Sequence of chain 1.C:
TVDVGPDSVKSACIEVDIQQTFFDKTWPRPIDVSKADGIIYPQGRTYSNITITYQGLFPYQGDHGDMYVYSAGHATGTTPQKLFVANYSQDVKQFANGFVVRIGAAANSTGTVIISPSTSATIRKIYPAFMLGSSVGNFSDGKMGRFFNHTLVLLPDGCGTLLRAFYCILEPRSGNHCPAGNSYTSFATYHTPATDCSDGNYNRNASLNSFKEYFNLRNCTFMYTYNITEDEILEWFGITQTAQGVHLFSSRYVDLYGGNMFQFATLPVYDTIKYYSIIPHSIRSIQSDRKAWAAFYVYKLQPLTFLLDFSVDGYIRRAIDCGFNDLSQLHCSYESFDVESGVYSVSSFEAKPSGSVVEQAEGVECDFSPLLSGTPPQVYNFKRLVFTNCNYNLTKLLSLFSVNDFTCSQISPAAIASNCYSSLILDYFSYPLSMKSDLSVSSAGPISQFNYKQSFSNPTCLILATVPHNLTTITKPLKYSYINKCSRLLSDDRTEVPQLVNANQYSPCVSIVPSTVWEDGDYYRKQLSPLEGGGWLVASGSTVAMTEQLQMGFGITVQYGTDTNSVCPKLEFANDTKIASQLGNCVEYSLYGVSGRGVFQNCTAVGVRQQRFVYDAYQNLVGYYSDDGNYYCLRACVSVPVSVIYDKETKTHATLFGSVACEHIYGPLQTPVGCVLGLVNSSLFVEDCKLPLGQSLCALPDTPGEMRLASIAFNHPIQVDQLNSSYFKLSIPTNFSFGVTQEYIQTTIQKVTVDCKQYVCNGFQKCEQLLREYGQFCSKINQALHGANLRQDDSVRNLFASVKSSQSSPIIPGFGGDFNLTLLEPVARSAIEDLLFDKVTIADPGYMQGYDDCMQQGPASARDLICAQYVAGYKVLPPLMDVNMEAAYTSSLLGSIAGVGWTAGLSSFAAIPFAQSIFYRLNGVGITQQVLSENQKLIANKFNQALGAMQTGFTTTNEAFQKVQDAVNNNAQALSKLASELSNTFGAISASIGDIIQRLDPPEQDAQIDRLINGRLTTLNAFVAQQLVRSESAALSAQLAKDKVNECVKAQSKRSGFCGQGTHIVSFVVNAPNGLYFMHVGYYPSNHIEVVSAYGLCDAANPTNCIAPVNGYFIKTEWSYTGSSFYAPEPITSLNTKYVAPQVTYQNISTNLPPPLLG

A protein and the small-molecule ligand that binds it are described below.
Small molecule (SMILES): CC(=O)N[C@@H]1[C@@H](O)[C@H](O)[C@@H](CO)O[C@H]1O

Binding-site contacts:
Ligand atom C4 contacts residue ASN788 of chain 1.C at 4.3 Å.
Ligand atom C1 contacts residue ASN788 of chain 1.C at 1.4 Å.
Ligand atom O5 contacts residue ASN788 of chain 1.C at 2.4 Å (h-bond).
Ligand atom O7 contacts residue SER789 of chain 1.C at 4.3 Å.
Ligand atom C5 contacts residue ASN788 of chain 1.C at 3.7 Å.
Ligand atom C2 contacts residue ASN788 of chain 1.C at 2.5 Å.
Ligand atom C7 contacts residue ASN788 of chain 1.C at 3.4 Å.
Ligand atom O7 contacts residue ASN788 of chain 1.C at 3.1 Å (h-bond).
Ligand atom C8 contacts residue ASN788 of chain 1.C at 3.3 Å.
Ligand atom N2 contacts residue ASN788 of chain 1.C at 2.9 Å (h-bond).
Ligand atom C3 contacts residue ASN788 of chain 1.C at 3.8 Å.